A protein and the small-molecule ligand that binds it are described below.
Small molecule (SMILES): O=C(O)c1cnn(-c2ccc(F)cc2)c1OCCCc1c[nH]c2ccccc12

Sequence of chain 1.B:
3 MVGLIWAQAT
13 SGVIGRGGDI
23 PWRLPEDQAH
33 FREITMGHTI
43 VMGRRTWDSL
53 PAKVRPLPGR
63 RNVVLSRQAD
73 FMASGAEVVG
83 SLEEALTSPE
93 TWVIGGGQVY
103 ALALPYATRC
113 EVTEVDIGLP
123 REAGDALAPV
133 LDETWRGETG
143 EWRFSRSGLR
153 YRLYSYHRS

Binding-site contacts:
Ligand atom C26 contacts residue ARG25 of chain 1.B at 4.0 Å.
Ligand atom C14 contacts residue GLN30 of chain 1.B at 3.1 Å.
Ligand atom C10 contacts residue LEU59 of chain 1.B at 4.1 Å (hydrophobic).
Ligand atom C18 contacts residue PHE33 of chain 1.B at 3.5 Å (hydrophobic).
Ligand atom O16 contacts residue GLN30 of chain 1.B at 3.3 Å (h-bond).
Ligand atom C25 contacts residue TRP24 of chain 1.B at 3.9 Å (hydrophobic).
Ligand atom O16 contacts residue ARG34 of chain 1.B at 4.3 Å.
Ligand atom C21 contacts residue PHE33 of chain 1.B at 4.1 Å (hydrophobic).
Ligand atom O03 contacts residue ARG34 of chain 1.B at 3.4 Å.
Ligand atom C11 contacts residue PRO53 of chain 1.B at 4.4 Å (hydrophobic).
Ligand atom F12 contacts residue LEU52 of chain 1.B at 3.8 Å.
Ligand atom C08 contacts residue GLN30 of chain 1.B at 4.1 Å.
Ligand atom C09 contacts residue LEU59 of chain 1.B at 4.1 Å (hydrophobic).
Ligand atom O01 contacts residue ALA31 of chain 1.B at 3.9 Å.
Ligand atom C19 contacts residue GLN30 of chain 1.B at 4.2 Å.
Ligand atom O01 contacts residue ARG34 of chain 1.B at 3.2 Å.
Ligand atom C24 contacts residue ILE22 of chain 1.B at 3.8 Å (hydrophobic).
Ligand atom C25 contacts residue ILE22 of chain 1.B at 3.9 Å (hydrophobic).
Ligand atom C13 contacts residue GLN30 of chain 1.B at 3.6 Å.
Ligand atom C19 contacts residue PHE33 of chain 1.B at 4.2 Å (hydrophobic).
Ligand atom O01 contacts residue GLN30 of chain 1.B at 3.0 Å (h-bond).
Ligand atom F12 contacts residue PRO53 of chain 1.B at 3.6 Å.
Ligand atom C02 contacts residue ARG34 of chain 1.B at 3.5 Å.
Ligand atom C11 contacts residue VAL56 of chain 1.B at 4.0 Å (hydrophobic).
Ligand atom C27 contacts residue GLN30 of chain 1.B at 3.0 Å.
Ligand atom C17 contacts residue PHE33 of chain 1.B at 3.4 Å (hydrophobic).
Ligand atom C10 contacts residue VAL56 of chain 1.B at 3.2 Å (hydrophobic).
Ligand atom C10 contacts residue LEU52 of chain 1.B at 4.2 Å (hydrophobic).
Ligand atom C28 contacts residue GLN30 of chain 1.B at 3.7 Å.
Ligand atom C15 contacts residue GLN30 of chain 1.B at 4.2 Å.
Ligand atom C20 contacts residue GLN30 of chain 1.B at 4.0 Å.
Ligand atom C26 contacts residue GLN30 of chain 1.B at 3.6 Å.
Ligand atom C24 contacts residue TRP24 of chain 1.B at 4.3 Å (hydrophobic).
Ligand atom C09 contacts residue VAL56 of chain 1.B at 3.5 Å (hydrophobic).
Ligand atom C17 contacts residue GLN30 of chain 1.B at 3.9 Å.
Ligand atom N07 contacts residue GLN30 of chain 1.B at 4.3 Å.
Ligand atom C02 contacts residue GLN30 of chain 1.B at 4.2 Å.
Ligand atom C18 contacts residue GLN30 of chain 1.B at 3.6 Å.
Ligand atom N22 contacts residue ASP29 of chain 1.B at 4.3 Å.
Ligand atom F12 contacts residue VAL56 of chain 1.B at 4.3 Å.